Binding-site contacts:
Ligand atom O25 contacts residue ARG81 of chain 1.A at 3.4 Å (salt-bridge).
Ligand atom N8 contacts residue ASP48 of chain 1.A at 2.9 Å (salt-bridge).
Ligand atom C24 contacts residue ARG53 of chain 1.A at 3.5 Å.
Ligand atom N7 contacts residue ILE115 of chain 1.A at 3.0 Å (h-bond).
Ligand atom N8 contacts residue THR134 of chain 1.A at 3.7 Å.
Ligand atom O26 contacts residue ARG53 of chain 1.A at 2.4 Å (salt-bridge).
Ligand atom C20 contacts residue PRO72 of chain 1.A at 3.8 Å (hydrophobic).
Ligand atom N7 contacts residue ILE26 of chain 1.A at 3.0 Å (h-bond).
Ligand atom C10 contacts residue ASP48 of chain 1.A at 3.6 Å.
Ligand atom C12 contacts residue PHE52 of chain 1.A at 3.5 Å (hydrophobic).
Ligand atom C3 contacts residue ASP48 of chain 1.A at 3.5 Å.
Ligand atom C21 contacts residue ILE41 of chain 1.A at 3.9 Å (hydrophobic).
Ligand atom C10 contacts residue GLN49 of chain 1.A at 3.8 Å.
Ligand atom N2 contacts residue ALA28 of chain 1.A at 3.9 Å.
Ligand atom N2 contacts residue PHE52 of chain 1.A at 3.7 Å.
Ligand atom C10 contacts residue PHE52 of chain 1.A at 3.9 Å (hydrophobic).
Ligand atom C18 contacts residue GLN49 of chain 1.A at 3.7 Å.
Ligand atom N4 contacts residue PHE52 of chain 1.A at 3.8 Å.
Ligand atom O25 contacts residue ARG53 of chain 1.A at 3.5 Å.
Ligand atom N7 contacts residue TYR121 of chain 1.A at 3.5 Å (h-bond).
Ligand atom C3 contacts residue TRP27 of chain 1.A at 3.9 Å (hydrophobic).
Ligand atom N8 contacts residue ILE26 of chain 1.A at 3.7 Å.
Ligand atom N2 contacts residue ILE26 of chain 1.A at 3.5 Å (h-bond).
Ligand atom C21 contacts residue GLY38 of chain 1.A at 3.7 Å.
Ligand atom C6 contacts residue PHE52 of chain 1.A at 3.9 Å (hydrophobic).
Ligand atom O25 contacts residue PHE52 of chain 1.A at 3.3 Å.
Ligand atom C5 contacts residue ASP48 of chain 1.A at 3.5 Å.
Ligand atom C3 contacts residue PHE52 of chain 1.A at 3.8 Å (hydrophobic).
Ligand atom C1 contacts residue ILE26 of chain 1.A at 3.7 Å (hydrophobic).
Ligand atom O26 contacts residue ARG81 of chain 1.A at 3.3 Å (salt-bridge).
Ligand atom C1 contacts residue PHE52 of chain 1.A at 3.7 Å (hydrophobic).
Ligand atom C23 contacts residue LEU78 of chain 1.A at 3.8 Å (hydrophobic).
Ligand atom C14 contacts residue GLY38 of chain 1.A at 3.4 Å.
Ligand atom N8 contacts residue TRP27 of chain 1.A at 3.5 Å (h-bond).
Ligand atom C24 contacts residue ARG81 of chain 1.A at 3.7 Å.
Ligand atom C23 contacts residue VAL75 of chain 1.A at 3.7 Å (hydrophobic).
Ligand atom C9 contacts residue ASP48 of chain 1.A at 3.6 Å.
Ligand atom N4 contacts residue ASP48 of chain 1.A at 2.7 Å (salt-bridge).
Ligand atom N2 contacts residue TRP27 of chain 1.A at 3.3 Å.
Ligand atom C14 contacts residue LEU71 of chain 1.A at 3.6 Å (hydrophobic).

A small-molecule ligand and the protein it binds are described below.
Small molecule (SMILES): CCc1nc(N)nc(N)c1OCCCOc1ccccc1CCC(=O)O

Sequence of chain 1.A:
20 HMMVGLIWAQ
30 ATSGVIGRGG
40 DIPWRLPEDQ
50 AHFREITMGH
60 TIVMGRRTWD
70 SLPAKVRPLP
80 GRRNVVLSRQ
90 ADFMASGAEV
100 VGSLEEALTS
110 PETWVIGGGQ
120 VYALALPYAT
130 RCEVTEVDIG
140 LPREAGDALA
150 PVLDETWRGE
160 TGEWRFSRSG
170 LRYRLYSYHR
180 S